Binding-site contacts:
Ligand atom CB contacts residue THR35 of chain 1.A at 3.6 Å.
Ligand atom CZ contacts residue TYR76 of chain 1.A at 3.9 Å (hydrophobic).
Ligand atom CD2 contacts residue CYS37 of chain 1.A at 3.8 Å (hydrophobic).
Ligand atom OH contacts residue PRO139 of chain 1.A at 2.8 Å (h-bond).
Ligand atom OH contacts residue VAL138 of chain 1.A at 4.1 Å.
Ligand atom OH contacts residue TYR76 of chain 1.A at 3.3 Å.
Ligand atom CZ contacts residue PRO77 of chain 1.A at 4.4 Å (hydrophobic).
Ligand atom CB contacts residue ARG36 of chain 1.A at 4.4 Å.
Ligand atom OH contacts residue PRO77 of chain 1.A at 3.8 Å.
Ligand atom CE2 contacts residue TYR76 of chain 1.A at 3.6 Å (hydrophobic).
Ligand atom CE1 contacts residue CYS37 of chain 1.A at 3.8 Å (hydrophobic).
Ligand atom CZ contacts residue PRO139 of chain 1.A at 3.8 Å (hydrophobic).
Ligand atom CD1 contacts residue ARG140 of chain 1.A at 3.8 Å.
Ligand atom CB contacts residue LEU351 of chain 1.A at 4.0 Å (hydrophobic).
Ligand atom CD2 contacts residue THR35 of chain 1.A at 4.0 Å.
Ligand atom CD1 contacts residue CYS37 of chain 1.A at 3.8 Å (hydrophobic).
Ligand atom CG contacts residue CYS37 of chain 1.A at 3.8 Å (hydrophobic).
Ligand atom CE2 contacts residue CYS37 of chain 1.A at 3.8 Å (hydrophobic).
Ligand atom CE1 contacts residue PRO139 of chain 1.A at 4.1 Å (hydrophobic).
Ligand atom CZ contacts residue CYS37 of chain 1.A at 3.8 Å (hydrophobic).
Ligand atom CE1 contacts residue ARG140 of chain 1.A at 3.8 Å.

The small molecule below binds the protein below.
Small molecule (SMILES): Cc1ccc(O)cc1

Sequence of chain 1.A:
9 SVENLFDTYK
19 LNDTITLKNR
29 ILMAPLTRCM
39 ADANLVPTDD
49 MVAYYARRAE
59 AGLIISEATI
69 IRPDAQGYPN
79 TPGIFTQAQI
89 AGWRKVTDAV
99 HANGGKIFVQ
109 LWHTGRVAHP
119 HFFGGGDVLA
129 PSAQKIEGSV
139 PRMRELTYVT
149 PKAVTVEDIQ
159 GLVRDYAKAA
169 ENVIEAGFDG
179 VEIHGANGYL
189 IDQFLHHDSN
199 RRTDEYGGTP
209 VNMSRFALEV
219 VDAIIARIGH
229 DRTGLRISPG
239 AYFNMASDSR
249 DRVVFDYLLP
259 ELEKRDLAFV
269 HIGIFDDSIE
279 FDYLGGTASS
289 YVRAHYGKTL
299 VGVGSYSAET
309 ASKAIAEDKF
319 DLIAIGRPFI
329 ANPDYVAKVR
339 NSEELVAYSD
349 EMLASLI